The protein below binds the small molecule below.
Small molecule (SMILES): CC(=O)N[C@@H]1[C@@H](O)[C@H](O)[C@@H](CO)O[C@H]1O

Sequence of chain 2.D:
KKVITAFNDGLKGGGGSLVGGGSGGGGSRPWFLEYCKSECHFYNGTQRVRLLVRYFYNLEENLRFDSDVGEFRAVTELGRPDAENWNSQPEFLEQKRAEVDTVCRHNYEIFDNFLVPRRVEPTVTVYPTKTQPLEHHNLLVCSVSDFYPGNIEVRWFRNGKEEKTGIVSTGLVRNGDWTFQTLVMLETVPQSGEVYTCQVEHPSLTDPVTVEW

Binding-site contacts:
Ligand atom C8 contacts residue LYS2 of chain 2.C at 3.2 Å.
Ligand atom O6 contacts residue GLN48 of chain 2.D at 4.1 Å.
Ligand atom C8 contacts residue ILE1 of chain 2.C at 3.9 Å (hydrophobic).
Ligand atom N2 contacts residue ILE1 of chain 2.C at 3.1 Å (h-bond).
Ligand atom C7 contacts residue ILE1 of chain 2.C at 3.9 Å (hydrophobic).
Ligand atom C1 contacts residue ASN45 of chain 2.D at 2.5 Å.
Ligand atom C5 contacts residue ASN45 of chain 2.D at 4.0 Å.
Ligand atom C3 contacts residue ASN45 of chain 2.D at 4.5 Å.
Ligand atom C6 contacts residue GLN48 of chain 2.D at 3.7 Å.
Ligand atom O7 contacts residue ASN45 of chain 2.D at 4.3 Å.
Ligand atom C1 contacts residue ILE1 of chain 2.C at 2.8 Å (hydrophobic).
Ligand atom C3 contacts residue ILE1 of chain 2.C at 4.0 Å (hydrophobic).
Ligand atom O5 contacts residue ILE1 of chain 2.C at 4.0 Å.
Ligand atom C8 contacts residue ASN45 of chain 2.D at 4.4 Å.
Ligand atom O5 contacts residue ASN45 of chain 2.D at 2.6 Å (h-bond).
Ligand atom N2 contacts residue ASN45 of chain 2.D at 3.9 Å.
Ligand atom O5 contacts residue GLN48 of chain 2.D at 4.0 Å.
Ligand atom C7 contacts residue ASN45 of chain 2.D at 4.0 Å.
Ligand atom C2 contacts residue ASN45 of chain 2.D at 3.2 Å.
Ligand atom C2 contacts residue ILE1 of chain 2.C at 3.4 Å (hydrophobic).
Ligand atom C1 contacts residue LYS2 of chain 2.C at 4.4 Å.

Sequence of chain 2.C:
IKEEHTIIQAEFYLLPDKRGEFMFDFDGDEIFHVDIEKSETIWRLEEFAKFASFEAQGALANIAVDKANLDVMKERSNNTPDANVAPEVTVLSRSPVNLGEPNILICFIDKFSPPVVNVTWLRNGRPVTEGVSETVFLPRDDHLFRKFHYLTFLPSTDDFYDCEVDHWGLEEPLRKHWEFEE